Sequence of chain 3.A:
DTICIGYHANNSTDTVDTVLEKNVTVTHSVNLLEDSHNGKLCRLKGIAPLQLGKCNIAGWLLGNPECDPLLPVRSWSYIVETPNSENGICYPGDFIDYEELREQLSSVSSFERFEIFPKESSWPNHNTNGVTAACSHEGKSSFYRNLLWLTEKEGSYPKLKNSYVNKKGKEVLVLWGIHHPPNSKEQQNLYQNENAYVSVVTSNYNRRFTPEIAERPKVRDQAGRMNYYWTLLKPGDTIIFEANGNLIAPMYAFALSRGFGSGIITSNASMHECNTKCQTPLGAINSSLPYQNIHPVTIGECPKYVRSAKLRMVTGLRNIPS

Binding-site contacts:
Ligand atom C5 contacts residue ASN11 of chain 3.A at 3.6 Å.
Ligand atom C2 contacts residue ASN11 of chain 3.A at 2.8 Å.
Ligand atom C1 contacts residue ASN11 of chain 3.A at 1.5 Å.
Ligand atom C7 contacts residue ASN11 of chain 3.A at 4.0 Å.
Ligand atom O7 contacts residue ASN11 of chain 3.A at 4.0 Å.
Ligand atom O5 contacts residue ASN11 of chain 3.A at 2.3 Å (h-bond).
Ligand atom C4 contacts residue ASN11 of chain 3.A at 4.4 Å.
Ligand atom N2 contacts residue ASN11 of chain 3.A at 3.4 Å (h-bond).
Ligand atom C3 contacts residue ASN11 of chain 3.A at 4.1 Å.

A protein and the small-molecule ligand that binds it are described below.
Small molecule (SMILES): CC(=O)N[C@@H]1[C@@H](O)[C@H](O)[C@@H](CO)O[C@H]1O